Binding-site contacts:
Ligand atom C3 contacts residue HIS63 of chain 1.A at 3.7 Å.
Ligand atom C10 contacts residue PRO104 of chain 1.A at 3.8 Å (hydrophobic).
Ligand atom O21 contacts residue GLN115 of chain 1.A at 3.2 Å (h-bond).
Ligand atom C11 contacts residue MG1 of chain 1.C at 2.9 Å.
Ligand atom C61 contacts residue PRO104 of chain 1.A at 3.8 Å (hydrophobic).
Ligand atom O3 contacts residue ASN81 of chain 1.A at 2.9 Å (h-bond).
Ligand atom C21 contacts residue HIS63 of chain 1.A at 3.7 Å.
Ligand atom O21 contacts residue HIS63 of chain 1.A at 3.1 Å (h-bond).
Ligand atom O3 contacts residue GLN115 of chain 1.A at 3.2 Å (h-bond).
Ligand atom C43 contacts residue PHE85 of chain 1.A at 3.5 Å (hydrophobic).
Ligand atom O21 contacts residue SER66 of chain 1.A at 3.3 Å.
Ligand atom N4 contacts residue ASN81 of chain 1.A at 2.7 Å (h-bond).
Ligand atom C5 contacts residue GLN115 of chain 1.A at 3.5 Å.
Ligand atom O10 contacts residue ARG103 of chain 1.A at 3.3 Å.
Ligand atom C43 contacts residue ASN81 of chain 1.A at 3.3 Å.
Ligand atom O12 contacts residue HIS99 of chain 1.A at 3.0 Å (h-bond).
Ligand atom C4 contacts residue GLN115 of chain 1.A at 3.3 Å.
Ligand atom C9 contacts residue LEU173 of chain 2.A at 3.7 Å (hydrophobic).
Ligand atom C21 contacts residue GLN115 of chain 1.A at 3.7 Å.
Ligand atom C1A contacts residue PRO104 of chain 1.A at 3.7 Å (hydrophobic).
Ligand atom C9 contacts residue MET176 of chain 2.A at 3.2 Å (hydrophobic).
Ligand atom O1 contacts residue VAL112 of chain 1.A at 3.5 Å.
Ligand atom C4 contacts residue ASN81 of chain 1.A at 3.8 Å.
Ligand atom C42 contacts residue SER137 of chain 1.A at 3.3 Å.
Ligand atom C43 contacts residue SER137 of chain 1.A at 3.6 Å.
Ligand atom O1C contacts residue PHE85 of chain 1.A at 3.4 Å.
Ligand atom C41 contacts residue SER137 of chain 1.A at 3.8 Å.
Ligand atom C42 contacts residue ASN81 of chain 1.A at 3.1 Å.
Ligand atom O3 contacts residue HIS63 of chain 1.A at 2.8 Å (h-bond).
Ligand atom O6 contacts residue VAL112 of chain 1.A at 3.2 Å.
Ligand atom C8 contacts residue LEU173 of chain 2.A at 3.8 Å (hydrophobic).
Ligand atom C42 contacts residue ILE133 of chain 1.A at 3.7 Å (hydrophobic).
Ligand atom O11 contacts residue MG1 of chain 1.C at 2.0 Å.
Ligand atom C8 contacts residue MET176 of chain 2.A at 3.4 Å (hydrophobic).
Ligand atom C1B contacts residue MG1 of chain 1.C at 3.4 Å.
Ligand atom C2 contacts residue GLN115 of chain 1.A at 3.9 Å.
Ligand atom C12 contacts residue MG1 of chain 1.C at 2.9 Å.
Ligand atom O6 contacts residue PRO104 of chain 1.A at 3.2 Å.
Ligand atom C3 contacts residue GLN115 of chain 1.A at 3.5 Å.
Ligand atom O12 contacts residue MG1 of chain 1.C at 1.9 Å.

Sequence of chain 1.A:
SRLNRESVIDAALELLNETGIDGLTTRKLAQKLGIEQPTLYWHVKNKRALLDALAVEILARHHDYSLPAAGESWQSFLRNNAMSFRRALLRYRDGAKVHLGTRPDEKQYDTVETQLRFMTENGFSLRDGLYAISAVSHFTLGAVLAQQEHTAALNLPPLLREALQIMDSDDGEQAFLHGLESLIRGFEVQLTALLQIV

Sequence of chain 2.A:
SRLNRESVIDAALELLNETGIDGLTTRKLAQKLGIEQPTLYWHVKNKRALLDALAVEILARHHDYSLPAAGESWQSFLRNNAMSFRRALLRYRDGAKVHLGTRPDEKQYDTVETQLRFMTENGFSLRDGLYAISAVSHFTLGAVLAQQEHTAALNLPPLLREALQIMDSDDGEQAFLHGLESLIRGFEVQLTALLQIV

This small molecule binds to this protein.
Small molecule (SMILES): CN(C)C1C(O)=C(C(N)=O)C(=O)[C@@]2(O)C(O)=C3C(=O)c4c(O)cccc4[C@@](C)(O)[C@H]3C[C@@H]12